This protein binds this small molecule.
Small molecule (SMILES): CC(=O)N[C@H]1[C@H](O[C@H]2[C@H](O)[C@@H](NC(C)=O)CO[C@@H]2CO)O[C@H](CO)[C@@H](O)[C@@H]1O

Binding-site contacts:
Ligand atom C2 contacts residue ASN167 of chain 3.C at 2.3 Å.
Ligand atom O6 contacts residue THR169 of chain 3.C at 4.1 Å.
Ligand atom O5 contacts residue ASN167 of chain 3.C at 2.4 Å (h-bond).
Ligand atom C1 contacts residue THR169 of chain 3.C at 4.2 Å.
Ligand atom O7 contacts residue ASN167 of chain 3.C at 2.9 Å (h-bond).
Ligand atom N2 contacts residue ASN167 of chain 3.C at 2.7 Å (h-bond).
Ligand atom C8 contacts residue THR240 of chain 3.C at 3.6 Å.
Ligand atom O5 contacts residue THR169 of chain 3.C at 3.8 Å.
Ligand atom C4 contacts residue ASN167 of chain 3.C at 4.2 Å.
Ligand atom C3 contacts residue ASN167 of chain 3.C at 3.7 Å.
Ligand atom C1 contacts residue ASN167 of chain 3.C at 1.4 Å.
Ligand atom C7 contacts residue ASN167 of chain 3.C at 3.2 Å.
Ligand atom C8 contacts residue GLU205 of chain 3.C at 4.4 Å.
Ligand atom C5 contacts residue ASN167 of chain 3.C at 3.7 Å.
Ligand atom O7 contacts residue THR240 of chain 3.C at 4.0 Å.
Ligand atom N2 contacts residue THR240 of chain 3.C at 3.7 Å.
Ligand atom C7 contacts residue THR240 of chain 3.C at 3.5 Å.

Sequence of chain 3.C:
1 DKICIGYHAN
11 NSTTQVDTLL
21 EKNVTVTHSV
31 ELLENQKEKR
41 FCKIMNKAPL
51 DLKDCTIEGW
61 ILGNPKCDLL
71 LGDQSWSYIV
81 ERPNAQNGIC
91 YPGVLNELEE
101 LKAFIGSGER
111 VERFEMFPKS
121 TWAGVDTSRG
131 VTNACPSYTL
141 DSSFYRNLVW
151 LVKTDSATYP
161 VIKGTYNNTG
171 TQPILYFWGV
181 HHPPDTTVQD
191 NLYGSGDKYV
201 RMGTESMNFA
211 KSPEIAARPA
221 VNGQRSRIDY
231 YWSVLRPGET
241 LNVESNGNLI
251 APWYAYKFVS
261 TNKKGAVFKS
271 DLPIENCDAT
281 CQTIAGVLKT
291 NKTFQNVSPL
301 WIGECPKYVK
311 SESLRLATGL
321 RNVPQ